Binding-site contacts:
Ligand atom C3 contacts residue THR1097 of chain 1.B at 4.0 Å.
Ligand atom O7 contacts residue ASN1095 of chain 1.B at 3.5 Å (h-bond).
Ligand atom O4 contacts residue HIS1098 of chain 1.B at 3.7 Å.
Ligand atom C8 contacts residue THR1097 of chain 1.B at 3.7 Å.
Ligand atom C2 contacts residue HIS1098 of chain 1.B at 4.2 Å.
Ligand atom O5 contacts residue PHE1100 of chain 1.B at 3.7 Å.
Ligand atom C2 contacts residue ASN1095 of chain 1.B at 2.5 Å.
Ligand atom C4 contacts residue ASN1095 of chain 1.B at 4.2 Å.
Ligand atom C8 contacts residue ASN1095 of chain 1.B at 4.1 Å.
Ligand atom O5 contacts residue ASN1095 of chain 1.B at 2.3 Å (h-bond).
Ligand atom C7 contacts residue THR1097 of chain 1.B at 3.8 Å.
Ligand atom C2 contacts residue THR1097 of chain 1.B at 3.8 Å.
Ligand atom C7 contacts residue HIS1098 of chain 1.B at 3.5 Å.
Ligand atom C5 contacts residue PHE1100 of chain 1.B at 4.0 Å (hydrophobic).
Ligand atom O7 contacts residue HIS1098 of chain 1.B at 3.1 Å (h-bond).
Ligand atom C5 contacts residue ASN1095 of chain 1.B at 3.7 Å.
Ligand atom N2 contacts residue THR1097 of chain 1.B at 3.0 Å (h-bond).
Ligand atom C8 contacts residue HIS1098 of chain 1.B at 3.6 Å.
Ligand atom N2 contacts residue HIS1098 of chain 1.B at 4.3 Å.
Ligand atom N2 contacts residue ASN1095 of chain 1.B at 3.0 Å (h-bond).
Ligand atom C1 contacts residue ASN1095 of chain 1.B at 1.4 Å.
Ligand atom C3 contacts residue HIS1098 of chain 1.B at 3.7 Å.
Ligand atom C3 contacts residue ASN1095 of chain 1.B at 3.8 Å.
Ligand atom C1 contacts residue HIS1098 of chain 1.B at 3.7 Å.
Ligand atom C6 contacts residue PHE1100 of chain 1.B at 3.9 Å (hydrophobic).
Ligand atom C5 contacts residue HIS1098 of chain 1.B at 3.8 Å.
Ligand atom C4 contacts residue HIS1098 of chain 1.B at 4.1 Å.
Ligand atom O5 contacts residue HIS1098 of chain 1.B at 4.2 Å.
Ligand atom C7 contacts residue ASN1095 of chain 1.B at 3.4 Å.
Ligand atom C1 contacts residue PHE1100 of chain 1.B at 4.4 Å (hydrophobic).
Ligand atom C1 contacts residue THR1097 of chain 1.B at 3.9 Å.

This small molecule binds to this protein.
Small molecule (SMILES): CC(=O)N[C@H]1[C@H](O[C@H]2[C@H](O)[C@@H](NC(C)=O)CO[C@@H]2CO)O[C@H](CO)[C@@H](O[C@H]2O[C@H](CO)[C@@H](O)[C@H](O)[C@@H]2O)[C@@H]1O

Sequence of chain 1.B:
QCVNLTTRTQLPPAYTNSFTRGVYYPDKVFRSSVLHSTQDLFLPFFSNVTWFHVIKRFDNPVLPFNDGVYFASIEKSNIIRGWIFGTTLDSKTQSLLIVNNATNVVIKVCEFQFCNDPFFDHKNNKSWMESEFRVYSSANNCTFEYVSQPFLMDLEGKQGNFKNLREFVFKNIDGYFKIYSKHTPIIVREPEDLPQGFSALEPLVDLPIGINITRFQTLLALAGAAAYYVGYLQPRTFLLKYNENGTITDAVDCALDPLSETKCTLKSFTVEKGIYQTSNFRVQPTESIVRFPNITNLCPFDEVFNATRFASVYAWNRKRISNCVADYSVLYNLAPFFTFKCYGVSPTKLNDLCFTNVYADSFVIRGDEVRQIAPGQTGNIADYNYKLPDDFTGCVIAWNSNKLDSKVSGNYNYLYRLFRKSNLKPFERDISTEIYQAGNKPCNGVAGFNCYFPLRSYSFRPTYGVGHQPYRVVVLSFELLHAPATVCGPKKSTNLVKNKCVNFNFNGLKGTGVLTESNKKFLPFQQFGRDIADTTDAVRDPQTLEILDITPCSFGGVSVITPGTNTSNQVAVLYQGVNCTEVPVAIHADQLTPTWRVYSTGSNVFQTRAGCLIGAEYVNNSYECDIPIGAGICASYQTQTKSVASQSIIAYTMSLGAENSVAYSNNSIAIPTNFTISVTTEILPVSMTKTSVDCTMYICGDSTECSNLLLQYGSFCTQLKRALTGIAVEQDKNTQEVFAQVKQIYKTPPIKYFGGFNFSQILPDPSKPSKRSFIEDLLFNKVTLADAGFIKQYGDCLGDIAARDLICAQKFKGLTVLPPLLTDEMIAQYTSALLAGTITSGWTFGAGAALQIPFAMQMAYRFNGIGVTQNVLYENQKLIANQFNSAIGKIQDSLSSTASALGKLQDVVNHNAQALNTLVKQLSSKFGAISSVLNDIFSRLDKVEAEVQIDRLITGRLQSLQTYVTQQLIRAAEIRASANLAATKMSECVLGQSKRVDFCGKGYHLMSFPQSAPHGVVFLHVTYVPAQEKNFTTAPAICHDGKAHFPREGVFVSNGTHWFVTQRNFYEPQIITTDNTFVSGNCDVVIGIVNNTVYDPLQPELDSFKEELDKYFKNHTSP